Sequence of chain 3.C:
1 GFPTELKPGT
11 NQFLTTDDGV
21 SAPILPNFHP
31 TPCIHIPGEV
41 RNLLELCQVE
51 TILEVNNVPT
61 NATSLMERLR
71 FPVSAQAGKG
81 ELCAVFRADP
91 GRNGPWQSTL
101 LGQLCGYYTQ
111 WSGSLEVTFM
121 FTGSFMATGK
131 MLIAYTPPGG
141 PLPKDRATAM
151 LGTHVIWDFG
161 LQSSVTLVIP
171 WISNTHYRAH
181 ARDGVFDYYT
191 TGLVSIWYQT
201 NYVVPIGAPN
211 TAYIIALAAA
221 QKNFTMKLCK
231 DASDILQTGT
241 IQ

Sequence of chain 4.A:
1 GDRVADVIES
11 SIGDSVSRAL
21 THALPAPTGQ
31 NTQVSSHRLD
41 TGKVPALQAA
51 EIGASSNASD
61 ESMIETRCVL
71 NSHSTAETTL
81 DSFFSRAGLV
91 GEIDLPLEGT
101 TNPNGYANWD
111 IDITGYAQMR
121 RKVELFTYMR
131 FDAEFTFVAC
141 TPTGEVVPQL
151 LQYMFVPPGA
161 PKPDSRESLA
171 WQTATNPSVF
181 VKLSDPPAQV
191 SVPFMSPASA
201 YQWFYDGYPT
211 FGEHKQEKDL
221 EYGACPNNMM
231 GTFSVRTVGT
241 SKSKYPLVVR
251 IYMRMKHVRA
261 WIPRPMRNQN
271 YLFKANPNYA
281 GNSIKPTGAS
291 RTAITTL

Binding-site contacts:
Ligand atom OAX contacts residue ILE111 of chain 4.A at 3.5 Å.
Ligand atom NBG contacts residue TRP203 of chain 4.A at 3.3 Å.
Ligand atom CAS contacts residue TRP203 of chain 4.A at 3.8 Å (hydrophobic).
Ligand atom CAT contacts residue ASN228 of chain 4.A at 3.5 Å.
Ligand atom CAH contacts residue ASN228 of chain 4.A at 3.4 Å.
Ligand atom NAC contacts residue THR114 of chain 4.A at 3.3 Å (h-bond).
Ligand atom CAT contacts residue TRP203 of chain 4.A at 3.6 Å (hydrophobic).
Ligand atom CAZ contacts residue TRP203 of chain 4.A at 3.5 Å (hydrophobic).
Ligand atom CAY contacts residue THR114 of chain 4.A at 3.8 Å.
Ligand atom CAA contacts residue PRO177 of chain 4.A at 3.5 Å (hydrophobic).
Ligand atom CAA contacts residue VAL179 of chain 4.A at 3.2 Å (hydrophobic).
Ligand atom CAH contacts residue TRP203 of chain 4.A at 3.5 Å (hydrophobic).
Ligand atom OAD contacts residue LYS274 of chain 4.A at 3.1 Å (salt-bridge).
Ligand atom CBC contacts residue TRP203 of chain 4.A at 3.6 Å (hydrophobic).
Ligand atom CAJ contacts residue PHE155 of chain 4.A at 3.7 Å (hydrophobic).
Ligand atom OAE contacts residue ASP112 of chain 4.A at 3.6 Å.
Ligand atom CAL contacts residue PHE155 of chain 4.A at 3.6 Å (hydrophobic).
Ligand atom CAK contacts residue PHE135 of chain 4.A at 3.6 Å (hydrophobic).
Ligand atom OAD contacts residue ALA275 of chain 4.A at 3.2 Å.
Ligand atom CBC contacts residue ASN228 of chain 4.A at 3.8 Å.
Ligand atom CAS contacts residue TYR201 of chain 4.A at 3.5 Å (hydrophobic).
Ligand atom CAG contacts residue TRP203 of chain 4.A at 3.7 Å (hydrophobic).
Ligand atom CAA contacts residue SER178 of chain 4.A at 3.5 Å.
Ligand atom CAH contacts residue GLN202 of chain 4.A at 3.2 Å.
Ligand atom CBB contacts residue ILE111 of chain 4.A at 3.6 Å (hydrophobic).
Ligand atom OAE contacts residue ILE113 of chain 4.A at 3.3 Å (h-bond).
Ligand atom CAL contacts residue ILE111 of chain 4.A at 3.7 Å (hydrophobic).
Ligand atom CAG contacts residue ASN228 of chain 4.A at 3.6 Å.
Ligand atom CAN contacts residue PHE155 of chain 4.A at 3.8 Å (hydrophobic).
Ligand atom CAO contacts residue ILE111 of chain 4.A at 3.8 Å (hydrophobic).
Ligand atom CAY contacts residue ASP112 of chain 4.A at 3.8 Å.
Ligand atom CAI contacts residue PHE135 of chain 4.A at 3.7 Å (hydrophobic).
Ligand atom CAN contacts residue PRO177 of chain 4.A at 3.4 Å (hydrophobic).
Ligand atom NAU contacts residue PHE155 of chain 4.A at 3.7 Å.
Ligand atom CAG contacts residue GLN202 of chain 4.A at 3.3 Å.
Ligand atom NAC contacts residue ASP112 of chain 4.A at 2.5 Å (salt-bridge).
Ligand atom CAO contacts residue PHE135 of chain 4.A at 3.8 Å (hydrophobic).
Ligand atom OAX contacts residue MET195 of chain 4.A at 3.6 Å.
Ligand atom CAA contacts residue TYR153 of chain 4.A at 3.5 Å (hydrophobic).
Ligand atom CAP contacts residue ILE111 of chain 4.A at 3.8 Å (hydrophobic).

Sequence of chain 4.C:
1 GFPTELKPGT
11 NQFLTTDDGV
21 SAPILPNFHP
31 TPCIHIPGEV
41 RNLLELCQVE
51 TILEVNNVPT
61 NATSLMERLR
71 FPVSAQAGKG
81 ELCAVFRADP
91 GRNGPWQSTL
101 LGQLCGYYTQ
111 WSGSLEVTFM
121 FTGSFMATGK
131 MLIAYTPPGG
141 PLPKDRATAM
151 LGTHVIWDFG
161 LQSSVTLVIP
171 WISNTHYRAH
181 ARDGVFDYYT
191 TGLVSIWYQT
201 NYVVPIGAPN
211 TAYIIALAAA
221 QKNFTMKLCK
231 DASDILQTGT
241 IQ

This small molecule binds to this protein.
Small molecule (SMILES): CCO/N=C/c1ccc(OCC[C@@H](C)CCN2CCN(c3ccnc(C(N)=O)c3)C2=O)cc1